This small molecule binds to this protein.
Small molecule (SMILES): O=P(O)(O)OC[C@H](O)CO

Binding-site contacts:
Ligand atom C2 contacts residue HIS96 of chain 1.A at 3.6 Å.
Ligand atom O2 contacts residue GLU168 of chain 1.A at 3.0 Å (salt-bridge).
Ligand atom O2 contacts residue HIS96 of chain 1.A at 2.7 Å (h-bond).
Ligand atom O2 contacts residue 1GP1 of chain 1.C at 1.1 Å (h-bond).
Ligand atom O3P contacts residue SER214 of chain 1.A at 2.7 Å (h-bond).
Ligand atom O2P contacts residue 1GP1 of chain 1.C at 0.2 Å (h-bond).
Ligand atom C1 contacts residue GLU168 of chain 1.A at 1.4 Å.
Ligand atom O3P contacts residue GLY213 of chain 1.A at 3.7 Å.
Ligand atom O4P contacts residue SER214 of chain 1.A at 3.6 Å.
Ligand atom O4P contacts residue 1GP1 of chain 1.C at 0.1 Å (h-bond).
Ligand atom C2 contacts residue LYS14 of chain 1.A at 3.7 Å.
Ligand atom C1 contacts residue HIS96 of chain 1.A at 3.8 Å.
Ligand atom P contacts residue GLY236 of chain 1.A at 3.7 Å.
Ligand atom C3 contacts residue 1GP1 of chain 1.C at 0.5 Å.
Ligand atom O3P contacts residue GLY174 of chain 1.A at 2.8 Å (h-bond).
Ligand atom P contacts residue GLY235 of chain 1.A at 3.7 Å.
Ligand atom O2P contacts residue GLY174 of chain 1.A at 3.9 Å.
Ligand atom C3 contacts residue GLY213 of chain 1.A at 3.9 Å.
Ligand atom O2 contacts residue LYS14 of chain 1.A at 2.9 Å (salt-bridge).
Ligand atom O2 contacts residue ILE173 of chain 1.A at 3.4 Å.
Ligand atom O2P contacts residue GLY236 of chain 1.A at 2.8 Å (h-bond).
Ligand atom C1 contacts residue 1GP1 of chain 1.C at 0.5 Å.
Ligand atom C3 contacts residue GLU168 of chain 1.A at 2.8 Å.
Ligand atom O3P contacts residue 1GP1 of chain 1.C at 0.3 Å (h-bond).
Ligand atom O2P contacts residue GLY235 of chain 1.A at 3.6 Å.
Ligand atom O3P contacts residue ILE173 of chain 1.A at 3.6 Å.
Ligand atom C1 contacts residue LEU233 of chain 1.A at 3.5 Å (hydrophobic).
Ligand atom C2 contacts residue 1GP1 of chain 1.C at 0.6 Å.
Ligand atom O1P contacts residue LYS14 of chain 1.A at 3.3 Å (salt-bridge).
Ligand atom P contacts residue SER214 of chain 1.A at 3.7 Å.
Ligand atom P contacts residue GLY174 of chain 1.A at 3.8 Å.
Ligand atom O4P contacts residue VAL234 of chain 1.A at 3.9 Å.
Ligand atom O3P contacts residue ALA172 of chain 1.A at 3.5 Å (h-bond).
Ligand atom C2 contacts residue GLU168 of chain 1.A at 2.5 Å.
Ligand atom O1P contacts residue 1GP1 of chain 1.C at 0.3 Å (h-bond).
Ligand atom O4P contacts residue GLY235 of chain 1.A at 2.8 Å (h-bond).
Ligand atom O1P contacts residue GLY235 of chain 1.A at 3.4 Å.
Ligand atom O4P contacts residue GLY236 of chain 1.A at 3.6 Å (h-bond).
Ligand atom P contacts residue 1GP1 of chain 1.C at 0.2 Å.
Ligand atom C3 contacts residue GLY235 of chain 1.A at 3.9 Å.

Sequence of chain 1.A:
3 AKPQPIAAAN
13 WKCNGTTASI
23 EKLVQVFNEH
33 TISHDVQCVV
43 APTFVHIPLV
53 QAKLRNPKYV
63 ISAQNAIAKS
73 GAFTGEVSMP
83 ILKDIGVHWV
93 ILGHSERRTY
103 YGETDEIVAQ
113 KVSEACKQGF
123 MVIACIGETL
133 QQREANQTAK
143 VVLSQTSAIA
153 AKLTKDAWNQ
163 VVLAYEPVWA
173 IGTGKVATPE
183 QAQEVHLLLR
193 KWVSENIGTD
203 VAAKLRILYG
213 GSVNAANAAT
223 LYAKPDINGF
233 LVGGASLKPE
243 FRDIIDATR